This small molecule binds to this protein.
Small molecule (SMILES): CC(=O)N[C@H]1[C@H](O[C@H]2[C@H](O)[C@@H](NC(C)=O)CO[C@@H]2CO)O[C@H](CO)[C@@H](O)[C@@H]1O

Binding-site contacts:
Ligand atom N2 contacts residue ASN12 of chain 48.F at 3.8 Å.
Ligand atom O5 contacts residue ASN12 of chain 48.F at 2.7 Å (h-bond).
Ligand atom O7 contacts residue ASN12 of chain 48.F at 3.7 Å.
Ligand atom C1 contacts residue ASN12 of chain 48.F at 2.1 Å.
Ligand atom C5 contacts residue ASN12 of chain 48.F at 4.1 Å.
Ligand atom C2 contacts residue ASN12 of chain 48.F at 3.2 Å.
Ligand atom C7 contacts residue ASN12 of chain 48.F at 3.9 Å.

Sequence of chain 48.F:
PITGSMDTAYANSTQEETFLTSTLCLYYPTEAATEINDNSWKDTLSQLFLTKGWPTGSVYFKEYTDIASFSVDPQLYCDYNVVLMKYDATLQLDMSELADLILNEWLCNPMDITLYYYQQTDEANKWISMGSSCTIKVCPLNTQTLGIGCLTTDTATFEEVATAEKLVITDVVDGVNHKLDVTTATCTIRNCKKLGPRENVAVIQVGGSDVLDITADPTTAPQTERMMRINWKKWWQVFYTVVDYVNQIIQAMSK